Sequence of chain 1.B:
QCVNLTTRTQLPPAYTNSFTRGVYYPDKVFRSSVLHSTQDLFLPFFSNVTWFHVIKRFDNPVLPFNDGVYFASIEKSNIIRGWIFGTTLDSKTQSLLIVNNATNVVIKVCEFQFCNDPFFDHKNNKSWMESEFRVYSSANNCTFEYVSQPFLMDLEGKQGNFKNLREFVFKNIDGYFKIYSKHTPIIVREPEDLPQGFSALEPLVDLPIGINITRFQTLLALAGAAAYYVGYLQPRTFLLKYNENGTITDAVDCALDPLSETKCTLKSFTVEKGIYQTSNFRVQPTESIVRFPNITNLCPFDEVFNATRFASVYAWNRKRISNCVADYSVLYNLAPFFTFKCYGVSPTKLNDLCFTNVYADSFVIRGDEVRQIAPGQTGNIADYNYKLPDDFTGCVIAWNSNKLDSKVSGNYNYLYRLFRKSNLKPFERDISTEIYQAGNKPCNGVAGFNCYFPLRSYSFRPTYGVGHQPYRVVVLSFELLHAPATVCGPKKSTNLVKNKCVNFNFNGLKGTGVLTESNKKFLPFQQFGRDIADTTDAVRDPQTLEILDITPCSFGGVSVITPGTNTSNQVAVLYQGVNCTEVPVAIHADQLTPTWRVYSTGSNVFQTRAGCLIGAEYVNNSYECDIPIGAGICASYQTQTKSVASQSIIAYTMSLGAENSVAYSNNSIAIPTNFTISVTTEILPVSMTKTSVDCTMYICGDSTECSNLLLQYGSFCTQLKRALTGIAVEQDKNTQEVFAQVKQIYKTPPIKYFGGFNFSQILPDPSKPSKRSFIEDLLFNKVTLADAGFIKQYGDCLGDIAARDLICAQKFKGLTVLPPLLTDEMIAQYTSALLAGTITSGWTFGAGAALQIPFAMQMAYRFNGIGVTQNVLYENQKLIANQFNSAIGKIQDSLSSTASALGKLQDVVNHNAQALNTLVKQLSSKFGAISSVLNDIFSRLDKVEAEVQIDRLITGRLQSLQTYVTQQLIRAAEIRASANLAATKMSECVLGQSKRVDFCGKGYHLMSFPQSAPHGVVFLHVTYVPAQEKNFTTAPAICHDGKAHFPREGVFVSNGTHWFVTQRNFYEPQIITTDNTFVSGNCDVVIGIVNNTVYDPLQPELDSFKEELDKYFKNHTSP

Binding-site contacts:
Ligand atom C7 contacts residue GLN1068 of chain 1.B at 4.5 Å.
Ligand atom C3 contacts residue ASN714 of chain 1.B at 3.8 Å.
Ligand atom C2 contacts residue ASN714 of chain 1.B at 2.5 Å.
Ligand atom C4 contacts residue LEU919 of chain 1.B at 4.5 Å (hydrophobic).
Ligand atom C2 contacts residue GLN1068 of chain 1.B at 4.1 Å.
Ligand atom O7 contacts residue ASN714 of chain 1.B at 3.1 Å (h-bond).
Ligand atom O6 contacts residue GLN923 of chain 1.B at 4.0 Å.
Ligand atom C8 contacts residue GLN923 of chain 1.B at 4.2 Å.
Ligand atom C8 contacts residue ASN714 of chain 1.B at 4.3 Å.
Ligand atom O7 contacts residue GLN1068 of chain 1.B at 3.5 Å (h-bond).
Ligand atom C5 contacts residue ASN714 of chain 1.B at 3.7 Å.
Ligand atom O5 contacts residue GLN1068 of chain 1.B at 3.9 Å.
Ligand atom C4 contacts residue ASN714 of chain 1.B at 4.2 Å.
Ligand atom O7 contacts residue LEU919 of chain 1.B at 4.2 Å.
Ligand atom C1 contacts residue LEU919 of chain 1.B at 4.4 Å (hydrophobic).
Ligand atom C5 contacts residue LEU919 of chain 1.B at 4.4 Å (hydrophobic).
Ligand atom O4 contacts residue LEU919 of chain 1.B at 4.2 Å.
Ligand atom C3 contacts residue LEU919 of chain 1.B at 4.0 Å (hydrophobic).
Ligand atom C7 contacts residue ASN714 of chain 1.B at 3.2 Å.
Ligand atom C1 contacts residue ASN714 of chain 1.B at 1.4 Å.
Ligand atom N2 contacts residue ASN714 of chain 1.B at 3.0 Å (h-bond).
Ligand atom C1 contacts residue GLN1068 of chain 1.B at 3.8 Å.
Ligand atom O5 contacts residue ASN714 of chain 1.B at 2.3 Å (h-bond).

The protein below binds the small molecule below.
Small molecule (SMILES): CC(=O)N[C@H]1[C@H](O[C@H]2[C@H](O)[C@@H](NC(C)=O)CO[C@@H]2CO)O[C@H](CO)[C@@H](O[C@H]2O[C@H](CO)[C@@H](O)[C@H](O)[C@@H]2O)[C@@H]1O